The small molecule below binds the protein below.
Small molecule (SMILES): C[C@](O)(COc1ccc(C#N)cc1)C(=O)Nc1ccc(C#N)c(C(F)(F)F)c1

Binding-site contacts:
Ligand atom N8 contacts residue MET75 of chain 1.A at 3.5 Å (h-bond).
Ligand atom C3 contacts residue PHE94 of chain 1.A at 3.7 Å (hydrophobic).
Ligand atom O11 contacts residue LEU34 of chain 1.A at 3.2 Å (h-bond).
Ligand atom C12 contacts residue THR207 of chain 1.A at 3.6 Å.
Ligand atom C18 contacts residue MET72 of chain 1.A at 3.7 Å (hydrophobic).
Ligand atom F3 contacts residue MET79 of chain 1.A at 3.8 Å.
Ligand atom C18 contacts residue TRP71 of chain 1.A at 3.3 Å (hydrophobic).
Ligand atom F2 contacts residue MET75 of chain 1.A at 3.2 Å.
Ligand atom C1 contacts residue LEU34 of chain 1.A at 3.2 Å (hydrophobic).
Ligand atom C19 contacts residue TRP71 of chain 1.A at 3.6 Å (hydrophobic).
Ligand atom O14 contacts residue MET225 of chain 1.A at 3.3 Å.
Ligand atom C1 contacts residue GLY38 of chain 1.A at 3.6 Å.
Ligand atom N22 contacts residue GLN68 of chain 1.A at 3.5 Å (h-bond).
Ligand atom N8 contacts residue GLN41 of chain 1.A at 3.4 Å (h-bond).
Ligand atom C22 contacts residue VAL233 of chain 1.A at 3.8 Å (hydrophobic).
Ligand atom N22 contacts residue TRP71 of chain 1.A at 3.7 Å.
Ligand atom C16 contacts residue MET225 of chain 1.A at 3.7 Å (hydrophobic).
Ligand atom C22 contacts residue TRP71 of chain 1.A at 3.5 Å (hydrophobic).
Ligand atom C8 contacts residue PHE94 of chain 1.A at 3.7 Å (hydrophobic).
Ligand atom C13 contacts residue THR207 of chain 1.A at 3.3 Å.
Ligand atom C5 contacts residue LEU34 of chain 1.A at 3.7 Å (hydrophobic).
Ligand atom C16 contacts residue MET72 of chain 1.A at 3.5 Å (hydrophobic).
Ligand atom N8 contacts residue ARG82 of chain 1.A at 3.1 Å (salt-bridge).
Ligand atom C17 contacts residue MET75 of chain 1.A at 3.6 Å (hydrophobic).
Ligand atom N22 contacts residue HIS204 of chain 1.A at 3.8 Å.
Ligand atom F2 contacts residue VAL76 of chain 1.A at 3.2 Å.
Ligand atom O10 contacts residue MET72 of chain 1.A at 3.6 Å.
Ligand atom O11 contacts residue ASN35 of chain 1.A at 2.6 Å (h-bond).
Ligand atom N8 contacts residue MET79 of chain 1.A at 3.4 Å.
Ligand atom C11 contacts residue ASN35 of chain 1.A at 3.6 Å.
Ligand atom C21 contacts residue MET72 of chain 1.A at 3.8 Å (hydrophobic).
Ligand atom N9 contacts residue LEU34 of chain 1.A at 3.2 Å (h-bond).
Ligand atom N22 contacts residue ILE228 of chain 1.A at 3.8 Å.
Ligand atom N22 contacts residue VAL233 of chain 1.A at 3.5 Å.
Ligand atom C20 contacts residue ILE229 of chain 1.A at 3.7 Å (hydrophobic).
Ligand atom C8 contacts residue GLN41 of chain 1.A at 3.7 Å.
Ligand atom C17 contacts residue MET72 of chain 1.A at 3.5 Å (hydrophobic).
Ligand atom F1 contacts residue LEU203 of chain 1.A at 3.4 Å.
Ligand atom F3 contacts residue PHE94 of chain 1.A at 3.3 Å.
Ligand atom C21 contacts residue THR207 of chain 1.A at 3.4 Å.

Sequence of chain 1.A:
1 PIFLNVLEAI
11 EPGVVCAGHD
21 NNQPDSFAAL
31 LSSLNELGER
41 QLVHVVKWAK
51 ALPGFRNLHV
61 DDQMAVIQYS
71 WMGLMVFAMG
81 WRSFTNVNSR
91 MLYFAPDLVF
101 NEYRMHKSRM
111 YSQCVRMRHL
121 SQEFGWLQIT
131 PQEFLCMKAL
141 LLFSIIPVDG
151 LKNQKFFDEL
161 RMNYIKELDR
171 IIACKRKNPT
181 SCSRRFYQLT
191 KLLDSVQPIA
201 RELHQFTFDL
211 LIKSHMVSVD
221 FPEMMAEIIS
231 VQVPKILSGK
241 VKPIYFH